Binding-site contacts:
Ligand atom O1A contacts residue VAL273 of chain 1.B at 3.2 Å (h-bond).
Ligand atom C2 contacts residue ARG317 of chain 1.B at 3.3 Å.
Ligand atom O2A contacts residue GLY274 of chain 1.B at 3.2 Å (h-bond).
Ligand atom C4 contacts residue ARG317 of chain 1.B at 3.5 Å.
Ligand atom PA contacts residue ARG265 of chain 1.B at 3.8 Å.
Ligand atom O3' contacts residue PHE448 of chain 1.B at 3.9 Å.
Ligand atom C5 contacts residue ARG317 of chain 1.B at 3.5 Å.
Ligand atom O2' contacts residue TYR95 of chain 1.B at 3.2 Å (h-bond).
Ligand atom O3B contacts residue FAD1 of chain 1.F at 3.0 Å (h-bond).
Ligand atom N1 contacts residue ARG317 of chain 1.B at 3.4 Å (salt-bridge).
Ligand atom C4' contacts residue ASN74 of chain 1.B at 3.9 Å.
Ligand atom SB contacts residue ASN74 of chain 1.B at 3.8 Å.
Ligand atom O4' contacts residue LEU278 of chain 1.B at 3.7 Å.
Ligand atom O4' contacts residue GLN145 of chain 1.B at 3.7 Å.
Ligand atom C6 contacts residue ARG317 of chain 1.B at 3.4 Å.
Ligand atom C2 contacts residue PRO311 of chain 1.B at 3.7 Å (hydrophobic).
Ligand atom O3' contacts residue GLN145 of chain 1.B at 2.9 Å (h-bond).
Ligand atom C3' contacts residue PHE448 of chain 1.B at 3.8 Å (hydrophobic).
Ligand atom O1B contacts residue HIS398 of chain 1.B at 2.3 Å (h-bond).
Ligand atom O2A contacts residue ARG265 of chain 1.B at 3.1 Å.
Ligand atom O3B contacts residue HIS398 of chain 1.B at 3.5 Å (h-bond).
Ligand atom O1B contacts residue ASN74 of chain 1.B at 3.6 Å.
Ligand atom O2B contacts residue FAD1 of chain 1.F at 3.0 Å (h-bond).
Ligand atom O3B contacts residue TRP234 of chain 1.B at 3.2 Å.
Ligand atom O1B contacts residue ARG265 of chain 1.B at 3.5 Å (salt-bridge).
Ligand atom PA contacts residue GLY274 of chain 1.B at 3.4 Å.
Ligand atom O1A contacts residue PRO272 of chain 1.B at 3.3 Å.
Ligand atom O3A contacts residue ARG265 of chain 1.B at 3.1 Å (salt-bridge).
Ligand atom N3 contacts residue ARG317 of chain 1.B at 3.7 Å.
Ligand atom O2' contacts residue HIS446 of chain 1.B at 3.9 Å.
Ligand atom SB contacts residue FAD1 of chain 1.F at 3.6 Å.
Ligand atom N6 contacts residue ARG317 of chain 1.B at 3.4 Å (salt-bridge).
Ligand atom O2A contacts residue VAL273 of chain 1.B at 3.3 Å.
Ligand atom N6 contacts residue PHE277 of chain 1.B at 3.8 Å.
Ligand atom O2B contacts residue ASN74 of chain 1.B at 3.0 Å (h-bond).
Ligand atom SB contacts residue HIS398 of chain 1.B at 3.4 Å (h-bond).
Ligand atom N7 contacts residue PHE277 of chain 1.B at 3.8 Å.
Ligand atom O1A contacts residue GLY274 of chain 1.B at 2.6 Å (h-bond).
Ligand atom O5' contacts residue GLY274 of chain 1.B at 3.6 Å.
Ligand atom SB contacts residue ARG265 of chain 1.B at 3.8 Å.

Sequence of chain 1.B:
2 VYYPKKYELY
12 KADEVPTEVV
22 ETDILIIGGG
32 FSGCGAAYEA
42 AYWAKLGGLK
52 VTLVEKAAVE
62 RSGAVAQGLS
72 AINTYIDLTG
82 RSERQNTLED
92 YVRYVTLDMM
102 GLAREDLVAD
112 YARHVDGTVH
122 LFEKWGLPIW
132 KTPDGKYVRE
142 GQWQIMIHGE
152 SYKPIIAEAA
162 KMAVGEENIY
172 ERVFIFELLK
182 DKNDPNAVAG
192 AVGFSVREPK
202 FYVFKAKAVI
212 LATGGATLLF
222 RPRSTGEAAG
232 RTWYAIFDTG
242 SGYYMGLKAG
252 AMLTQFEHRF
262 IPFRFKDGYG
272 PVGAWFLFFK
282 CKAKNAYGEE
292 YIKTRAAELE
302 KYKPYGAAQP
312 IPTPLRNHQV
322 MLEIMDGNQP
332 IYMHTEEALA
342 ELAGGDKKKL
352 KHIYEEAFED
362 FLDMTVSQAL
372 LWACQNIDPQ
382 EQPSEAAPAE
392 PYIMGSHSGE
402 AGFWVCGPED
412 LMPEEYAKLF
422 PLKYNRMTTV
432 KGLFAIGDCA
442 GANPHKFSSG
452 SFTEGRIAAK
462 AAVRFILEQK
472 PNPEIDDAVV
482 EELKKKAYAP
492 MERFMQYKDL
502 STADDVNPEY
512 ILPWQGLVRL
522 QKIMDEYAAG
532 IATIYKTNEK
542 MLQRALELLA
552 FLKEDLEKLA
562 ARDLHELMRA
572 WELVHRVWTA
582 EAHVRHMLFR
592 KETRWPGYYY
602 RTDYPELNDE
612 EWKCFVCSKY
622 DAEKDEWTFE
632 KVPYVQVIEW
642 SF

The small molecule below binds the protein below.
Small molecule (SMILES): Nc1ncnc2c1ncn2[C@@H]1O[C@H](CO[P](=O)(O)OS(=O)(=O)O)[C@@H](O)[C@H]1O